Sequence of chain 16.F:
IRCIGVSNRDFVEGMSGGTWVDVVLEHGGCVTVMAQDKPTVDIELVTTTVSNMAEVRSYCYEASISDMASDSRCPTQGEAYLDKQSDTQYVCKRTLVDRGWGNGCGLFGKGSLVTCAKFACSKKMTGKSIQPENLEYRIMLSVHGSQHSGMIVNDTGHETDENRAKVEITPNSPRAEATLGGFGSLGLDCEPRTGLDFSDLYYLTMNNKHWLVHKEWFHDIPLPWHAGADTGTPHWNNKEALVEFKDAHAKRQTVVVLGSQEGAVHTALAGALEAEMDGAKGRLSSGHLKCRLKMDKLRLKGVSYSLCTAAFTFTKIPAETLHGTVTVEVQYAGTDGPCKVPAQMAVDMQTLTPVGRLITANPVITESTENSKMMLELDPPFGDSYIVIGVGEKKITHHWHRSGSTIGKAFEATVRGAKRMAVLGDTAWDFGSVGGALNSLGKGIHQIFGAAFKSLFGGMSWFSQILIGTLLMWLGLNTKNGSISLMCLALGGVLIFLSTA

A protein and the small-molecule ligand that binds it are described below.
Small molecule (SMILES): CC(=O)N[C@H]1[C@H](O[C@H]2[C@H](O)[C@@H](NC(C)=O)CO[C@@H]2CO)O[C@H](CO)[C@@H](O)[C@@H]1O

Binding-site contacts:
Ligand atom C1 contacts residue ASN154 of chain 16.F at 2.5 Å.
Ligand atom O7 contacts residue HIS148 of chain 16.F at 3.3 Å (h-bond).
Ligand atom C4 contacts residue ASN154 of chain 16.F at 3.2 Å.
Ligand atom N2 contacts residue GLY150 of chain 16.F at 4.1 Å.
Ligand atom O4 contacts residue THR156 of chain 16.F at 4.2 Å.
Ligand atom O5 contacts residue THR156 of chain 16.F at 3.8 Å.
Ligand atom O5 contacts residue ASN154 of chain 16.F at 2.4 Å (h-bond).
Ligand atom O7 contacts residue THR156 of chain 16.F at 2.4 Å.
Ligand atom O4 contacts residue ASN154 of chain 16.F at 3.5 Å (h-bond).
Ligand atom C8 contacts residue THR156 of chain 16.F at 2.9 Å.
Ligand atom O6 contacts residue ASP155 of chain 16.F at 4.2 Å.
Ligand atom C2 contacts residue ASN154 of chain 16.F at 3.5 Å.
Ligand atom C1 contacts residue GLY150 of chain 16.F at 3.8 Å.
Ligand atom C2 contacts residue GLY150 of chain 16.F at 4.5 Å.
Ligand atom C6 contacts residue ASP155 of chain 16.F at 4.3 Å.
Ligand atom C6 contacts residue GLY157 of chain 16.F at 4.2 Å.
Ligand atom N2 contacts residue ASN154 of chain 16.F at 4.3 Å.
Ligand atom C6 contacts residue ASN154 of chain 16.F at 3.0 Å.
Ligand atom N2 contacts residue THR156 of chain 16.F at 4.3 Å.
Ligand atom C2 contacts residue MET151 of chain 16.F at 4.1 Å (hydrophobic).
Ligand atom C8 contacts residue MET151 of chain 16.F at 4.1 Å (hydrophobic).
Ligand atom C5 contacts residue THR156 of chain 16.F at 3.2 Å.
Ligand atom N2 contacts residue HIS148 of chain 16.F at 2.8 Å (h-bond).
Ligand atom C7 contacts residue MET151 of chain 16.F at 4.0 Å (hydrophobic).
Ligand atom C5 contacts residue ASN154 of chain 16.F at 2.1 Å.
Ligand atom C7 contacts residue THR156 of chain 16.F at 3.4 Å.
Ligand atom C8 contacts residue HIS148 of chain 16.F at 1.2 Å.
Ligand atom O6 contacts residue ASN154 of chain 16.F at 2.4 Å (h-bond).
Ligand atom O6 contacts residue THR156 of chain 16.F at 1.2 Å (h-bond).
Ligand atom C8 contacts residue GLY157 of chain 16.F at 4.5 Å.
Ligand atom C3 contacts residue ASN154 of chain 16.F at 3.5 Å.
Ligand atom C1 contacts residue MET151 of chain 16.F at 3.6 Å (hydrophobic).
Ligand atom C6 contacts residue THR156 of chain 16.F at 1.8 Å.
Ligand atom C2 contacts residue HIS148 of chain 16.F at 4.2 Å.
Ligand atom C7 contacts residue HIS148 of chain 16.F at 2.3 Å.
Ligand atom N2 contacts residue MET151 of chain 16.F at 3.4 Å.
Ligand atom C4 contacts residue THR156 of chain 16.F at 4.1 Å.
Ligand atom O5 contacts residue ARG164 of chain 16.F at 4.3 Å.